A small-molecule ligand and the protein it binds are described below.
Small molecule (SMILES): CC(=O)N[C@H]1[C@H](O[C@H]2[C@H](O)[C@@H](NC(C)=O)CO[C@@H]2CO)O[C@H](CO)[C@@H](O)[C@@H]1O

Binding-site contacts:
Ligand atom O5 contacts residue THR383 of chain 1.F at 3.9 Å.
Ligand atom N2 contacts residue ASN301 of chain 1.F at 2.8 Å (h-bond).
Ligand atom O7 contacts residue THR267 of chain 1.F at 4.3 Å.
Ligand atom C8 contacts residue ASN265 of chain 1.F at 4.4 Å.
Ligand atom O6 contacts residue ASN301 of chain 1.F at 4.4 Å.
Ligand atom C5 contacts residue ASN301 of chain 1.F at 3.7 Å.
Ligand atom C6 contacts residue THR383 of chain 1.F at 3.9 Å.
Ligand atom C1 contacts residue ASN301 of chain 1.F at 1.4 Å.
Ligand atom O6 contacts residue THR383 of chain 1.F at 2.9 Å.
Ligand atom C8 contacts residue THR267 of chain 1.F at 4.0 Å.
Ligand atom C7 contacts residue HIS299 of chain 1.F at 3.7 Å.
Ligand atom C5 contacts residue THR383 of chain 1.F at 4.1 Å.
Ligand atom O7 contacts residue HIS299 of chain 1.F at 2.7 Å (h-bond).
Ligand atom C2 contacts residue ASN301 of chain 1.F at 2.4 Å.
Ligand atom C7 contacts residue ASN301 of chain 1.F at 3.1 Å.
Ligand atom O5 contacts residue ASN301 of chain 1.F at 2.4 Å (h-bond).
Ligand atom C4 contacts residue ASN301 of chain 1.F at 4.2 Å.
Ligand atom C3 contacts residue ASN301 of chain 1.F at 3.8 Å.
Ligand atom O7 contacts residue ASN301 of chain 1.F at 3.1 Å (h-bond).
Ligand atom C8 contacts residue HIS299 of chain 1.F at 4.5 Å.
Ligand atom C8 contacts residue ASN301 of chain 1.F at 4.3 Å.
Ligand atom C8 contacts residue ARG412 of chain 1.F at 3.6 Å.

Sequence of chain 1.F:
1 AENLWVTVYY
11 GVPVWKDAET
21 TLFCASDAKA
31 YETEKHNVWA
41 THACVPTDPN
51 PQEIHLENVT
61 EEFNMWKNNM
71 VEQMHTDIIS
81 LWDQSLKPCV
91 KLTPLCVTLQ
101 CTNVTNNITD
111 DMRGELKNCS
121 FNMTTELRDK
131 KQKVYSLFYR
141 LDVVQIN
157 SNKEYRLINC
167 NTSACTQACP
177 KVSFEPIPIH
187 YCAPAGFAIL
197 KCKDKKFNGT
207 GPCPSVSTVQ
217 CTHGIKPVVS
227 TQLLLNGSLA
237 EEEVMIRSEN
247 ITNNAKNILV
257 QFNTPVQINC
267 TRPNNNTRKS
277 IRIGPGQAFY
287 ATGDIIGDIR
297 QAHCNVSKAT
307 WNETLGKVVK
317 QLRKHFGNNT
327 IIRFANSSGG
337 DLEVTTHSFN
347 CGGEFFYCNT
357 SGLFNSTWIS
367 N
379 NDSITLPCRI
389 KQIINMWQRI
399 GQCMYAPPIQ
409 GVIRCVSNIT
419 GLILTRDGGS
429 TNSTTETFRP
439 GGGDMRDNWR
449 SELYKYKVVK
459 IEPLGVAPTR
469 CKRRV